This protein binds this small molecule.
Small molecule (SMILES): COc1cc(-c2ccc(=O)[nH]n2)ccc1OC(F)F

Sequence of chain 1.K:
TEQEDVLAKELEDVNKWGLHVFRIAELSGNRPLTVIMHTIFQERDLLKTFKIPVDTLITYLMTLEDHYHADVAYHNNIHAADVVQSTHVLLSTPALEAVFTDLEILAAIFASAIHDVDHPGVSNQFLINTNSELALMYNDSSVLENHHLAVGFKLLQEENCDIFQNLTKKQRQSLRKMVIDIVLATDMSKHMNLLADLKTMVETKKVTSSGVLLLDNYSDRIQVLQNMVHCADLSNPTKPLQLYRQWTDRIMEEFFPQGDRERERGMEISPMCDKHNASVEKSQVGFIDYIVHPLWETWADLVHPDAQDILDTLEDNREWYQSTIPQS

Binding-site contacts:
Ligand atom F16 contacts residue TYR244 of chain 1.K at 3.5 Å.
Ligand atom C19 contacts residue GLN284 of chain 1.K at 3.5 Å.
Ligand atom C19 contacts residue PHE287 of chain 1.K at 3.7 Å (hydrophobic).
Ligand atom C14 contacts residue THR248 of chain 1.K at 3.6 Å.
Ligand atom C5 contacts residue PHE255 of chain 1.K at 4.2 Å (hydrophobic).
Ligand atom O18 contacts residue PHE287 of chain 1.K at 3.6 Å.
Ligand atom C14 contacts residue ILE251 of chain 1.K at 4.1 Å (hydrophobic).
Ligand atom C12 contacts residue PHE287 of chain 1.K at 3.9 Å (hydrophobic).
Ligand atom C19 contacts residue MET272 of chain 1.K at 3.4 Å (hydrophobic).
Ligand atom C7 contacts residue MET188 of chain 1.K at 3.9 Å (hydrophobic).
Ligand atom C13 contacts residue ILE251 of chain 1.K at 4.0 Å (hydrophobic).
Ligand atom C19 contacts residue SER283 of chain 1.K at 4.1 Å.
Ligand atom F16 contacts residue GLN284 of chain 1.K at 4.0 Å.
Ligand atom N4 contacts residue PHE255 of chain 1.K at 3.9 Å.
Ligand atom O1 contacts residue MET188 of chain 1.K at 3.4 Å.
Ligand atom C9 contacts residue PHE255 of chain 1.K at 4.1 Å (hydrophobic).
Ligand atom C10 contacts residue GLN284 of chain 1.K at 4.1 Å.
Ligand atom F17 contacts residue TYR74 of chain 1.K at 3.9 Å.
Ligand atom C13 contacts residue PHE287 of chain 1.K at 4.0 Å (hydrophobic).
Ligand atom C12 contacts residue TYR74 of chain 1.K at 4.2 Å (hydrophobic).
Ligand atom C11 contacts residue PHE287 of chain 1.K at 3.6 Å (hydrophobic).
Ligand atom C14 contacts residue TYR244 of chain 1.K at 3.8 Å (hydrophobic).
Ligand atom F16 contacts residue ASN236 of chain 1.K at 3.1 Å.
Ligand atom C12 contacts residue ILE251 of chain 1.K at 4.0 Å (hydrophobic).
Ligand atom F17 contacts residue ILE251 of chain 1.K at 3.5 Å.
Ligand atom C9 contacts residue PHE287 of chain 1.K at 3.8 Å (hydrophobic).
Ligand atom F17 contacts residue ASN236 of chain 1.K at 3.7 Å.
Ligand atom C14 contacts residue GLN284 of chain 1.K at 3.6 Å.
Ligand atom F17 contacts residue TRP247 of chain 1.K at 3.3 Å.
Ligand atom C2 contacts residue MET188 of chain 1.K at 3.7 Å (hydrophobic).
Ligand atom F16 contacts residue PRO237 of chain 1.K at 3.7 Å.
Ligand atom C8 contacts residue PHE287 of chain 1.K at 3.8 Å (hydrophobic).
Ligand atom O15 contacts residue GLN284 of chain 1.K at 3.2 Å (h-bond).
Ligand atom O15 contacts residue PHE287 of chain 1.K at 4.1 Å.
Ligand atom O15 contacts residue ILE251 of chain 1.K at 3.8 Å.
Ligand atom F17 contacts residue THR248 of chain 1.K at 3.3 Å.
Ligand atom C11 contacts residue ILE251 of chain 1.K at 3.9 Å (hydrophobic).
Ligand atom O18 contacts residue GLN284 of chain 1.K at 3.0 Å (h-bond).
Ligand atom C11 contacts residue GLN284 of chain 1.K at 4.2 Å.
Ligand atom C10 contacts residue PHE287 of chain 1.K at 3.7 Å (hydrophobic).